Sequence of chain 8.A:
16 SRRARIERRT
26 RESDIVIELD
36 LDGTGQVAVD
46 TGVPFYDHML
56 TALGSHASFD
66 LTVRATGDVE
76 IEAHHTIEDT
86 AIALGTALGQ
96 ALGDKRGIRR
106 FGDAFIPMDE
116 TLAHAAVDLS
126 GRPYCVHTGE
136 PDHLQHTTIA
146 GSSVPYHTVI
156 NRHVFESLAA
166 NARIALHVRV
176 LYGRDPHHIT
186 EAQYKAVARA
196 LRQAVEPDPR

Binding-site contacts:
Ligand atom S1 contacts residue ARG127 of chain 8.A at 3.5 Å.
Ligand atom C4 contacts residue MN1 of chain 20.B at 3.2 Å.
Ligand atom N3 contacts residue HIS80 of chain 20.A at 2.9 Å (h-bond).
Ligand atom C4 contacts residue HIS80 of chain 20.A at 3.6 Å.
Ligand atom N2 contacts residue GLU83 of chain 20.A at 3.2 Å (salt-bridge).
Ligand atom N2 contacts residue MET113 of chain 12.A at 3.6 Å.
Ligand atom N4 contacts residue MET113 of chain 12.A at 3.2 Å.
Ligand atom N2 contacts residue HIS79 of chain 20.A at 3.0 Å (h-bond).
Ligand atom C4 contacts residue MET113 of chain 12.A at 3.6 Å (hydrophobic).
Ligand atom N2 contacts residue MN1 of chain 20.B at 2.2 Å.
Ligand atom C2 contacts residue ARG127 of chain 8.A at 3.5 Å.
Ligand atom N2 contacts residue HIS183 of chain 12.A at 3.4 Å (h-bond).
Ligand atom N2 contacts residue HIS80 of chain 20.A at 4.1 Å.
Ligand atom C4 contacts residue HIS182 of chain 12.A at 3.4 Å.
Ligand atom N4 contacts residue MN1 of chain 12.C at 3.0 Å.
Ligand atom C3 contacts residue MN1 of chain 12.C at 4.2 Å.
Ligand atom C3 contacts residue HIS79 of chain 20.A at 4.2 Å.
Ligand atom S1 contacts residue MN1 of chain 20.B at 3.8 Å.
Ligand atom C4 contacts residue HIS79 of chain 20.A at 3.1 Å.
Ligand atom S1 contacts residue GLU83 of chain 20.A at 3.5 Å (salt-bridge).
Ligand atom C3 contacts residue MN1 of chain 20.B at 3.2 Å.
Ligand atom C4 contacts residue GLU83 of chain 20.A at 4.2 Å.
Ligand atom N1 contacts residue GLU27 of chain 20.A at 3.7 Å.
Ligand atom N3 contacts residue MN1 of chain 12.C at 2.2 Å.
Ligand atom C4 contacts residue MN1 of chain 12.C at 3.3 Å.
Ligand atom N4 contacts residue HIS80 of chain 20.A at 3.3 Å (h-bond).
Ligand atom C4 contacts residue HIS183 of chain 12.A at 3.7 Å.
Ligand atom C3 contacts residue HIS80 of chain 20.A at 4.0 Å.
Ligand atom C1 contacts residue GLU27 of chain 20.A at 4.1 Å.
Ligand atom C4 contacts residue GLU186 of chain 12.A at 4.0 Å.
Ligand atom N3 contacts residue MET113 of chain 12.A at 3.4 Å.
Ligand atom N4 contacts residue GLU186 of chain 12.A at 3.8 Å.
Ligand atom N3 contacts residue HIS182 of chain 12.A at 3.2 Å (h-bond).
Ligand atom N3 contacts residue GLU186 of chain 12.A at 3.1 Å (salt-bridge).
Ligand atom C3 contacts residue GLU83 of chain 20.A at 3.6 Å.
Ligand atom C3 contacts residue MET113 of chain 12.A at 3.4 Å (hydrophobic).
Ligand atom N1 contacts residue HIS80 of chain 20.A at 4.2 Å.
Ligand atom N1 contacts residue ASP84 of chain 20.A at 4.2 Å.
Ligand atom S1 contacts residue MET113 of chain 12.A at 4.3 Å.
Ligand atom N2 contacts residue MN1 of chain 12.C at 4.3 Å.

Sequence of chain 20.A:
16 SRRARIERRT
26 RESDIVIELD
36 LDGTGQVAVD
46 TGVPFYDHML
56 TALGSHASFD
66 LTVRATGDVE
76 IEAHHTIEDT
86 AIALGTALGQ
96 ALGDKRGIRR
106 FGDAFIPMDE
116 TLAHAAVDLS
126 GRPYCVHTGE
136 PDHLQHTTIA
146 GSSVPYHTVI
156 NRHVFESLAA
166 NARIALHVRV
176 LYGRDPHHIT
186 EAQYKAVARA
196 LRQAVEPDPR

Sequence of chain 12.A:
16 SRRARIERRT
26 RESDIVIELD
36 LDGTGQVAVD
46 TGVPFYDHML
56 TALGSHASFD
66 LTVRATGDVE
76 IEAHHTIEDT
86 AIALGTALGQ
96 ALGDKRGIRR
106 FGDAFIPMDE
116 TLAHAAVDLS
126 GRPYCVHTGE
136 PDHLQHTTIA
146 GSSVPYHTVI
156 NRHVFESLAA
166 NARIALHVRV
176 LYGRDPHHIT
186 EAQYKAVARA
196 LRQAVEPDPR

A protein and the small-molecule ligand that binds it are described below.
Small molecule (SMILES): NCCSc1ncn[nH]1